Binding-site contacts:
Ligand atom C7 contacts residue PHE78 of chain 1.B at 4.5 Å (hydrophobic).
Ligand atom C6 contacts residue PHE78 of chain 1.B at 3.7 Å (hydrophobic).
Ligand atom O2 contacts residue SER79 of chain 1.B at 3.6 Å.
Ligand atom C2 contacts residue TRP86 of chain 1.B at 4.0 Å (hydrophobic).
Ligand atom C4 contacts residue ASN51 of chain 1.B at 4.2 Å.
Ligand atom C2 contacts residue TYR102 of chain 1.B at 4.0 Å (hydrophobic).
Ligand atom O2 contacts residue PHE78 of chain 1.B at 3.9 Å.
Ligand atom O2 contacts residue TRP86 of chain 1.B at 3.8 Å.
Ligand atom C7 contacts residue TRP86 of chain 1.B at 3.8 Å (hydrophobic).
Ligand atom O2 contacts residue TRP80 of chain 1.B at 3.1 Å (h-bond).
Ligand atom O1 contacts residue PHE78 of chain 1.B at 3.6 Å.
Ligand atom C5 contacts residue TRP100 of chain 1.B at 3.8 Å (hydrophobic).
Ligand atom C2 contacts residue TRP80 of chain 1.B at 3.8 Å (hydrophobic).
Ligand atom N contacts residue SER79 of chain 1.B at 4.1 Å.
Ligand atom O1 contacts residue TRP80 of chain 1.B at 3.5 Å.
Ligand atom C5 contacts residue ASN51 of chain 1.B at 3.8 Å.
Ligand atom C3 contacts residue TRP86 of chain 1.B at 3.3 Å (hydrophobic).
Ligand atom C3 contacts residue GLU77 of chain 1.B at 4.4 Å.
Ligand atom N contacts residue PHE78 of chain 1.B at 2.9 Å (h-bond).
Ligand atom C6 contacts residue SER79 of chain 1.B at 4.1 Å.
Ligand atom C1 contacts residue TRP80 of chain 1.B at 4.1 Å (hydrophobic).
Ligand atom O2 contacts residue TYR102 of chain 1.B at 2.8 Å (h-bond).
Ligand atom C6 contacts residue TRP80 of chain 1.B at 3.4 Å (hydrophobic).
Ligand atom C5 contacts residue TRP80 of chain 1.B at 3.6 Å (hydrophobic).
Ligand atom O1 contacts residue ASN51 of chain 1.B at 3.3 Å.
Ligand atom C6 contacts residue TRP86 of chain 1.B at 4.0 Å (hydrophobic).
Ligand atom O1 contacts residue PRO52 of chain 1.B at 3.4 Å.
Ligand atom C1 contacts residue TRP86 of chain 1.B at 4.4 Å (hydrophobic).
Ligand atom C4 contacts residue TRP80 of chain 1.B at 3.5 Å (hydrophobic).
Ligand atom C4 contacts residue PHE78 of chain 1.B at 3.5 Å (hydrophobic).
Ligand atom C1 contacts residue TRP100 of chain 1.B at 4.3 Å (hydrophobic).
Ligand atom O1 contacts residue PHE50 of chain 1.B at 4.3 Å.
Ligand atom C7 contacts residue PRO52 of chain 1.B at 4.0 Å (hydrophobic).
Ligand atom N contacts residue TRP80 of chain 1.B at 3.1 Å.
Ligand atom C2 contacts residue TRP100 of chain 1.B at 3.8 Å (hydrophobic).
Ligand atom C6 contacts residue TYR102 of chain 1.B at 3.6 Å (hydrophobic).

The protein below binds the small molecule below.
Small molecule (SMILES): CC[C@@]1(C)CC(=O)NC1=O

Sequence of chain 1.B:
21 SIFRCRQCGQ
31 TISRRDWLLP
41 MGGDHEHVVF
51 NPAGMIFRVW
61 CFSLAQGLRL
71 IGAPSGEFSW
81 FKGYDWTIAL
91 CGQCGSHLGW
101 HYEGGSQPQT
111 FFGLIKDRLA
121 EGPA